The small molecule below binds the protein below.
Small molecule (SMILES): CC(C)=CCC[N@H+](C)[C@H]1CC=C(C)CC1

Sequence of chain 1.B:
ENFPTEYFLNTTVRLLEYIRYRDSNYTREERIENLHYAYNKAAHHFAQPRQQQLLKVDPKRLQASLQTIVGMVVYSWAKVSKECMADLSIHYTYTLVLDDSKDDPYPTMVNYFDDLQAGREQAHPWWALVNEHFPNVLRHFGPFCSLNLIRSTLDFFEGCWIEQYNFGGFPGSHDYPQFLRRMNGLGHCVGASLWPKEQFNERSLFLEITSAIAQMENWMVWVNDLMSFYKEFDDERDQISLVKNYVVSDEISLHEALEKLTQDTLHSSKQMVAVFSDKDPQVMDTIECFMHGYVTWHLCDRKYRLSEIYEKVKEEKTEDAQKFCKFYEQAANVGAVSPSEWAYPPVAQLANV

Binding-site contacts:
Ligand atom C08 contacts residue ASN225 of chain 1.B at 3.4 Å.
Ligand atom C17 contacts residue LYS304 of chain 1.B at 3.0 Å.
Ligand atom C16 contacts residue MET73 of chain 1.B at 3.2 Å (hydrophobic).
Ligand atom C13 contacts residue TYR305 of chain 1.B at 3.3 Å (hydrophobic).
Ligand atom C17 contacts residue TYR305 of chain 1.B at 3.0 Å (hydrophobic).
Ligand atom C26 contacts residue ASP100 of chain 1.B at 3.9 Å.
Ligand atom C36 contacts residue GLY186 of chain 1.B at 3.1 Å.
Ligand atom C02 contacts residue ASN185 of chain 1.B at 3.6 Å.
Ligand atom C10 contacts residue MET221 of chain 1.B at 3.9 Å (hydrophobic).
Ligand atom C09 contacts residue TRP298 of chain 1.B at 3.9 Å (hydrophobic).
Ligand atom N35 contacts residue GLY186 of chain 1.B at 3.9 Å.
Ligand atom C09 contacts residue TYR295 of chain 1.B at 3.4 Å (hydrophobic).
Ligand atom C07 contacts residue LEU187 of chain 1.B at 3.4 Å (hydrophobic).
Ligand atom C08 contacts residue TYR305 of chain 1.B at 3.2 Å (hydrophobic).
Ligand atom C36 contacts residue MET221 of chain 1.B at 3.4 Å (hydrophobic).
Ligand atom C05 contacts residue POP1 of chain 1.I at 3.8 Å.
Ligand atom N35 contacts residue MET221 of chain 1.B at 3.7 Å.
Ligand atom C13 contacts residue POP1 of chain 1.I at 3.9 Å.
Ligand atom C10 contacts residue ASN225 of chain 1.B at 3.7 Å.
Ligand atom C25 contacts residue THR96 of chain 1.B at 3.9 Å.
Ligand atom C25 contacts residue PHE157 of chain 1.B at 4.1 Å (hydrophobic).
Ligand atom C10 contacts residue TYR295 of chain 1.B at 3.2 Å (hydrophobic).
Ligand atom C36 contacts residue POP1 of chain 1.I at 3.9 Å.
Ligand atom C08 contacts residue TRP298 of chain 1.B at 3.6 Å (hydrophobic).
Ligand atom C08 contacts residue POP1 of chain 1.I at 3.6 Å.
Ligand atom C05 contacts residue PHE157 of chain 1.B at 3.8 Å (hydrophobic).
Ligand atom C26 contacts residue THR96 of chain 1.B at 3.3 Å.
Ligand atom C16 contacts residue ILE70 of chain 1.B at 3.9 Å (hydrophobic).
Ligand atom C07 contacts residue THR96 of chain 1.B at 3.8 Å.
Ligand atom C02 contacts residue GLY186 of chain 1.B at 4.1 Å.
Ligand atom C26 contacts residue LEU97 of chain 1.B at 3.3 Å (hydrophobic).
Ligand atom C02 contacts residue POP1 of chain 1.I at 3.3 Å.
Ligand atom C17 contacts residue POP1 of chain 1.I at 3.2 Å.
Ligand atom C16 contacts residue TRP298 of chain 1.B at 3.7 Å (hydrophobic).
Ligand atom C09 contacts residue ASN225 of chain 1.B at 3.6 Å.
Ligand atom C13 contacts residue TRP298 of chain 1.B at 3.5 Å (hydrophobic).
Ligand atom C01 contacts residue POP1 of chain 1.I at 4.0 Å.
Ligand atom C03 contacts residue LEU187 of chain 1.B at 3.7 Å (hydrophobic).
Ligand atom C25 contacts residue LEU187 of chain 1.B at 3.8 Å (hydrophobic).
Ligand atom C26 contacts residue PHE157 of chain 1.B at 3.5 Å (hydrophobic).